A protein and the small-molecule ligand that binds it are described below.
Small molecule (SMILES): CC(C)C[C@H](NC(=O)[C@H](Cc1ccccc1)N=[N+]=[N-])C(=O)NCC(=O)N[C@H](CCS(C)(=O)=O)Cc1ccc(CN)cc1

Binding-site contacts:
Ligand atom C40 contacts residue ALA49 of chain 1.V at 3.6 Å (hydrophobic).
Ligand atom C41 contacts residue ALA49 of chain 1.V at 3.7 Å (hydrophobic).
Ligand atom C37 contacts residue GLY45 of chain 1.V at 3.7 Å.
Ligand atom C36 contacts residue THR1 of chain 1.V at 2.4 Å.
Ligand atom C39 contacts residue LYS33 of chain 1.V at 3.7 Å.
Ligand atom N9 contacts residue LEU126 of chain 1.W at 3.5 Å.
Ligand atom N35 contacts residue GLY47 of chain 1.V at 3.1 Å (h-bond).
Ligand atom O26 contacts residue ALA49 of chain 1.V at 3.2 Å (h-bond).
Ligand atom O50 contacts residue THR1 of chain 1.V at 2.5 Å (h-bond).
Ligand atom N45 contacts residue ALA49 of chain 1.V at 3.8 Å.
Ligand atom C12 contacts residue ASP125 of chain 1.W at 3.7 Å.
Ligand atom C15 contacts residue THR21 of chain 1.V at 3.8 Å.
Ligand atom C40 contacts residue CYS31 of chain 1.V at 3.5 Å (hydrophobic).
Ligand atom C19 contacts residue ALA27 of chain 1.V at 3.3 Å (hydrophobic).
Ligand atom C46 contacts residue THR1 of chain 1.V at 1.4 Å.
Ligand atom O50 contacts residue SER129 of chain 1.V at 3.0 Å (h-bond).
Ligand atom N35 contacts residue THR1 of chain 1.V at 3.6 Å.
Ligand atom O13 contacts residue ASN22 of chain 1.V at 2.7 Å (h-bond).
Ligand atom O34 contacts residue THR21 of chain 1.V at 2.9 Å (h-bond).
Ligand atom C37 contacts residue THR1 of chain 1.V at 2.9 Å.
Ligand atom C18 contacts residue CYS129 of chain 1.W at 3.6 Å (hydrophobic).
Ligand atom C47 contacts residue THR1 of chain 1.V at 2.5 Å.
Ligand atom C2 contacts residue LEU126 of chain 1.W at 3.5 Å (hydrophobic).
Ligand atom O34 contacts residue ALA20 of chain 1.V at 3.6 Å.
Ligand atom O49 contacts residue GLY47 of chain 1.V at 3.6 Å.
Ligand atom S48 contacts residue THR1 of chain 1.V at 3.6 Å.
Ligand atom C28 contacts residue THR21 of chain 1.V at 3.8 Å.
Ligand atom C12 contacts residue ASN22 of chain 1.V at 3.6 Å.
Ligand atom C16 contacts residue ASP125 of chain 1.W at 3.7 Å.
Ligand atom C33 contacts residue GLY47 of chain 1.V at 3.8 Å.
Ligand atom C28 contacts residue GLY47 of chain 1.V at 3.4 Å.
Ligand atom C8 contacts residue ASP125 of chain 1.W at 3.6 Å.
Ligand atom C17 contacts residue ASP125 of chain 1.W at 3.7 Å.
Ligand atom N27 contacts residue THR21 of chain 1.V at 3.0 Å (h-bond).
Ligand atom C47 contacts residue GLY47 of chain 1.V at 3.4 Å.
Ligand atom N11 contacts residue ASN22 of chain 1.V at 2.7 Å (h-bond).
Ligand atom C43 contacts residue GLY45 of chain 1.V at 3.4 Å.
Ligand atom N45 contacts residue GLU53 of chain 1.V at 2.7 Å (salt-bridge).
Ligand atom N10 contacts residue ASN22 of chain 1.V at 3.4 Å (h-bond).
Ligand atom N14 contacts residue ASP125 of chain 1.W at 2.9 Å (salt-bridge).

Sequence of chain 1.W:
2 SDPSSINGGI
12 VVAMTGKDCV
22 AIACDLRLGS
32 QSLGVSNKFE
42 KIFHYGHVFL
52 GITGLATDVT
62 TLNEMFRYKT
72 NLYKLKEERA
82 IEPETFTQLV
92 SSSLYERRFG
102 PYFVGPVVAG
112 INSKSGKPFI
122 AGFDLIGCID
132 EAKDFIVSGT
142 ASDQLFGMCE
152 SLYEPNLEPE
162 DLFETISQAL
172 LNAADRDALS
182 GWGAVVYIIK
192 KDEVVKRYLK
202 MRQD

Sequence of chain 1.V:
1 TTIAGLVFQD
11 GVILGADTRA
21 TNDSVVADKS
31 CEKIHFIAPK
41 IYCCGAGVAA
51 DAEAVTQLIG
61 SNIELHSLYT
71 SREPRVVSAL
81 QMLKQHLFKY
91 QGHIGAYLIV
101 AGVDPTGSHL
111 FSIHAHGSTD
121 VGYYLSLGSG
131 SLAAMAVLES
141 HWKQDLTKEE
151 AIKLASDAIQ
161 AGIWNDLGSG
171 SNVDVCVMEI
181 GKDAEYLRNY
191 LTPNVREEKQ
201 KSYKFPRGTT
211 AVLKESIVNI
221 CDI